The small molecule below binds the protein below.
Small molecule (SMILES): CC(=O)N[C@@H]1[C@@H](O)[C@H](O)[C@@H](CO)O[C@H]1O

Sequence of chain 1.A:
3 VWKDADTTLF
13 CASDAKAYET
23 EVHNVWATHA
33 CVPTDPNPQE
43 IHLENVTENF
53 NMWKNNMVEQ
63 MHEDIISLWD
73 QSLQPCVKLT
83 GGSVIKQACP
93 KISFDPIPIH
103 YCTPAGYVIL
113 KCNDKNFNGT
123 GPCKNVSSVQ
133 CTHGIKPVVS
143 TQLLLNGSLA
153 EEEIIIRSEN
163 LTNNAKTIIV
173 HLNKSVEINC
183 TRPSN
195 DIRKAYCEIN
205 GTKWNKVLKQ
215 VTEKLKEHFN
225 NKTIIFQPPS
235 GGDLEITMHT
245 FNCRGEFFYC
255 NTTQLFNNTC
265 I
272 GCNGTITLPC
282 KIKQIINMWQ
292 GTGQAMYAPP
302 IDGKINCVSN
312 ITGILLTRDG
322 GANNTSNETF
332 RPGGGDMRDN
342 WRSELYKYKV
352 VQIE

Binding-site contacts:
Ligand atom C1 contacts residue ASN165 of chain 1.A at 3.9 Å.
Ligand atom C6 contacts residue THR164 of chain 1.A at 3.9 Å.
Ligand atom C5 contacts residue ASN165 of chain 1.A at 4.4 Å.
Ligand atom C4 contacts residue ASN162 of chain 1.A at 4.2 Å.
Ligand atom C7 contacts residue ASN162 of chain 1.A at 3.7 Å.
Ligand atom O5 contacts residue ASN162 of chain 1.A at 2.4 Å (h-bond).
Ligand atom C5 contacts residue THR164 of chain 1.A at 3.4 Å.
Ligand atom O6 contacts residue NAG1 of chain 1.M at 4.4 Å.
Ligand atom O5 contacts residue ASN165 of chain 1.A at 3.3 Å.
Ligand atom O6 contacts residue ASN165 of chain 1.A at 4.3 Å.
Ligand atom C2 contacts residue ASN162 of chain 1.A at 2.5 Å.
Ligand atom C1 contacts residue ASN162 of chain 1.A at 1.4 Å.
Ligand atom O4 contacts residue NAG1 of chain 1.M at 4.0 Å.
Ligand atom C5 contacts residue ASN162 of chain 1.A at 3.6 Å.
Ligand atom C5 contacts residue NAG1 of chain 1.M at 4.2 Å.
Ligand atom C6 contacts residue ASN165 of chain 1.A at 4.3 Å.
Ligand atom C6 contacts residue NAG1 of chain 1.M at 3.4 Å.
Ligand atom O7 contacts residue ASN162 of chain 1.A at 4.2 Å.
Ligand atom O5 contacts residue THR164 of chain 1.A at 3.5 Å (h-bond).
Ligand atom C3 contacts residue ASN162 of chain 1.A at 3.8 Å.
Ligand atom C1 contacts residue THR164 of chain 1.A at 3.7 Å.
Ligand atom N2 contacts residue ASN162 of chain 1.A at 2.9 Å (h-bond).